Sequence of chain 1.A:
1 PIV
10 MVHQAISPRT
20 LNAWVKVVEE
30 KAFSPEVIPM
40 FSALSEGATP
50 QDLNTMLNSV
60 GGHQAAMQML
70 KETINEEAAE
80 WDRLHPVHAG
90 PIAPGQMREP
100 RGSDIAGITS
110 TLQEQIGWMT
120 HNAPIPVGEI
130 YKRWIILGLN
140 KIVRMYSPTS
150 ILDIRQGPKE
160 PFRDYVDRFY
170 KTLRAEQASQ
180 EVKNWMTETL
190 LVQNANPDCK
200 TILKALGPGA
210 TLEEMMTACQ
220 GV

This protein binds this small molecule.
Small molecule (SMILES): Cc1[nH]c2ccccc2c1CC(=O)N[C@@H](Cc1ccccc1)C(=O)N(C)c1ccccc1

Sequence of chain 6.A:
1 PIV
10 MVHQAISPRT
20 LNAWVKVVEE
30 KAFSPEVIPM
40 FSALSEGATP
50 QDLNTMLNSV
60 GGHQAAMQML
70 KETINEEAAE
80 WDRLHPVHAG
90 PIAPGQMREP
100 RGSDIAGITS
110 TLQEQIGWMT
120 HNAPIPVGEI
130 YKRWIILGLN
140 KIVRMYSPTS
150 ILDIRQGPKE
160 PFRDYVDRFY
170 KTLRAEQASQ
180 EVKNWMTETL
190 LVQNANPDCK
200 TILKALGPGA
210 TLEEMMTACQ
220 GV

Binding-site contacts:
Ligand atom C18 contacts residue ALA105 of chain 6.A at 3.6 Å (hydrophobic).
Ligand atom C16 contacts residue ASN53 of chain 6.A at 3.8 Å.
Ligand atom O24 contacts residue LYS70 of chain 6.A at 2.9 Å (salt-bridge).
Ligand atom C16 contacts residue ILE107 of chain 6.A at 3.6 Å (hydrophobic).
Ligand atom C21 contacts residue ILE107 of chain 6.A at 3.7 Å (hydrophobic).
Ligand atom C9 contacts residue LYS70 of chain 6.A at 3.5 Å.
Ligand atom N4 contacts residue ASN57 of chain 6.A at 2.7 Å (h-bond).
Ligand atom C22 contacts residue ILE107 of chain 6.A at 3.9 Å (hydrophobic).
Ligand atom C12 contacts residue ASN57 of chain 6.A at 3.8 Å.
Ligand atom C29 contacts residue LEU172 of chain 1.A at 3.8 Å (hydrophobic).
Ligand atom C29 contacts residue ARG173 of chain 1.A at 3.6 Å.
Ligand atom C2 contacts residue ARG173 of chain 1.A at 3.5 Å.
Ligand atom C11 contacts residue MET66 of chain 6.A at 3.4 Å (hydrophobic).
Ligand atom C32 contacts residue ASN57 of chain 6.A at 3.5 Å.
Ligand atom C28 contacts residue ARG173 of chain 1.A at 3.6 Å.
Ligand atom C25 contacts residue ASN57 of chain 6.A at 3.4 Å.
Ligand atom C28 contacts residue TYR169 of chain 1.A at 3.6 Å (hydrophobic).
Ligand atom C18 contacts residue ASN53 of chain 6.A at 3.5 Å.
Ligand atom C19 contacts residue TYR130 of chain 6.A at 3.3 Å (hydrophobic).
Ligand atom N3 contacts residue ARG173 of chain 1.A at 3.7 Å.
Ligand atom C18 contacts residue TYR130 of chain 6.A at 3.4 Å (hydrophobic).
Ligand atom C27 contacts residue ARG173 of chain 1.A at 3.6 Å.
Ligand atom C6 contacts residue ASN57 of chain 6.A at 3.8 Å.
Ligand atom O14 contacts residue ASN57 of chain 6.A at 3.4 Å (h-bond).
Ligand atom C18 contacts residue ILE107 of chain 6.A at 3.8 Å (hydrophobic).
Ligand atom C23 contacts residue LYS70 of chain 6.A at 3.8 Å.
Ligand atom C12 contacts residue LEU56 of chain 6.A at 3.6 Å (hydrophobic).
Ligand atom C26 contacts residue LYS70 of chain 6.A at 3.9 Å.
Ligand atom C19 contacts residue ILE107 of chain 6.A at 3.9 Å (hydrophobic).
Ligand atom C6 contacts residue ASN53 of chain 6.A at 3.5 Å.
Ligand atom C23 contacts residue ASN57 of chain 6.A at 3.5 Å.
Ligand atom C5 contacts residue ASN57 of chain 6.A at 3.8 Å.
Ligand atom C10 contacts residue MET66 of chain 6.A at 3.5 Å (hydrophobic).
Ligand atom C30 contacts residue LYS182 of chain 1.A at 3.6 Å.
Ligand atom C11 contacts residue LEU56 of chain 6.A at 3.7 Å (hydrophobic).
Ligand atom C2 contacts residue GLN63 of chain 6.A at 3.8 Å.
Ligand atom C20 contacts residue ILE107 of chain 6.A at 3.7 Å (hydrophobic).
Ligand atom C17 contacts residue ILE107 of chain 6.A at 3.7 Å (hydrophobic).
Ligand atom C32 contacts residue ARG173 of chain 1.A at 3.5 Å.
Ligand atom N3 contacts residue GLN63 of chain 6.A at 3.0 Å (h-bond).